Sequence of chain 1.I:
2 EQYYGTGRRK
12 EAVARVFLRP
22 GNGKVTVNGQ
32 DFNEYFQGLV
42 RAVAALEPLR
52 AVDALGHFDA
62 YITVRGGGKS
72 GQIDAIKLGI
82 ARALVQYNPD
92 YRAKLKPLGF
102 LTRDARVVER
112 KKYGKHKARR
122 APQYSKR

This small molecule binds to this protein.
Small molecule (SMILES): NC[C@@H]1O[C@H](O[C@H]2[C@@H](O)[C@H](O[C@@H]3[C@@H](O)[C@H](N)C[C@H](N)[C@H]3O[C@H]3O[C@H](CO)[C@@H](O)[C@H](O)[C@H]3N)O[C@@H]2CO)[C@H](N)[C@@H](O)[C@@H]1O

Binding-site contacts:
Ligand atom C54 contacts residue ARG51 of chain 1.J at 4.3 Å.
Ligand atom C34 contacts residue ASP58 of chain 1.J at 4.3 Å.
Ligand atom C44 contacts residue ARG51 of chain 1.J at 3.9 Å.
Ligand atom O44 contacts residue SER59 of chain 1.J at 3.9 Å.
Ligand atom O34 contacts residue SER59 of chain 1.J at 3.2 Å.
Ligand atom C44 contacts residue SER59 of chain 1.J at 3.8 Å.
Ligand atom C24 contacts residue ASP58 of chain 1.J at 4.2 Å.
Ligand atom O34 contacts residue ASP58 of chain 1.J at 3.4 Å (salt-bridge).
Ligand atom C34 contacts residue SER59 of chain 1.J at 4.4 Å.
Ligand atom N64 contacts residue ARG51 of chain 1.J at 3.0 Å (salt-bridge).
Ligand atom C54 contacts residue TYR114 of chain 1.I at 3.9 Å (hydrophobic).
Ligand atom C64 contacts residue ARG51 of chain 1.J at 3.9 Å.
Ligand atom C44 contacts residue TYR114 of chain 1.I at 3.7 Å (hydrophobic).
Ligand atom O44 contacts residue ARG51 of chain 1.J at 2.8 Å (salt-bridge).
Ligand atom O44 contacts residue TYR114 of chain 1.I at 4.4 Å.

Sequence of chain 1.J:
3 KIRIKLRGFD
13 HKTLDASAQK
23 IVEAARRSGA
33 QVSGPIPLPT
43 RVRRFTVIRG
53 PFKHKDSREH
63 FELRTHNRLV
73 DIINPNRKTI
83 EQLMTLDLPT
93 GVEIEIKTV